The protein below binds the small molecule below.
Small molecule (SMILES): Nc1ccn([C@H]2C[C@H](O[P](=O)(O)OC[C@H]3O[C@@H](n4ccc(N)nc4=O)C[C@@H]3O[P](=O)(O)OC[C@H]3O[C@@H](n4ccc(N)nc4=O)C[C@@H]3O[P](=O)(O)OC[C@H]3O[C@@H](n4cnc5c(=O)nc(N)[nH]c54)C[C@@H]3O[P](=O)(O)OC[C@H]3O[C@@H](n4ccc(N)nc4=O)C[C@@H]3O[P](=O)(O)OC[C@H]3O[C@@H](n4cnc5c(=O)nc(N)[nH]c54)C[C@@H]3O[P](=O)(O)OC[C@H]3O[C@@H](n4ccc(N)nc4=O)C[C@@H]3O)[C@@H](COP(=O)=O)O2)c(=O)n1

Binding-site contacts:
Ligand atom OP2 contacts residue ARG792 of chain 1.A at 2.7 Å (salt-bridge).
Ligand atom N3 contacts residue DG10 of chain 1.B at 3.2 Å (h-bond).
Ligand atom N3 contacts residue DG4 of chain 1.B at 2.8 Å (h-bond).
Ligand atom O6 contacts residue DG8 of chain 1.B at 3.3 Å (h-bond).
Ligand atom O6 contacts residue DG6 of chain 1.B at 3.1 Å (h-bond).
Ligand atom OP2 contacts residue TYR644 of chain 1.A at 2.6 Å (h-bond).
Ligand atom N2 contacts residue DC5 of chain 1.B at 3.1 Å (h-bond).
Ligand atom N1 contacts residue DC5 of chain 1.B at 3.3 Å (h-bond).
Ligand atom N3 contacts residue DG9 of chain 1.B at 2.9 Å (h-bond).
Ligand atom O2 contacts residue DG4 of chain 1.B at 3.0 Å (h-bond).
Ligand atom OP2 contacts residue ARG649 of chain 1.A at 2.7 Å (salt-bridge).
Ligand atom N4 contacts residue DG6 of chain 1.B at 3.0 Å (h-bond).
Ligand atom O2 contacts residue DG10 of chain 1.B at 2.6 Å (h-bond).
Ligand atom C6 contacts residue DG4 of chain 1.B at 3.0 Å.
Ligand atom OP1 contacts residue LYS638 of chain 1.A at 2.7 Å (salt-bridge).
Ligand atom N4 contacts residue DG9 of chain 1.B at 2.8 Å (h-bond).
Ligand atom OP2 contacts residue PHE619 of chain 1.A at 2.8 Å (h-bond).
Ligand atom O2 contacts residue DG6 of chain 1.B at 2.6 Å (h-bond).
Ligand atom O2 contacts residue DG9 of chain 1.B at 2.8 Å (h-bond).
Ligand atom N4 contacts residue DG4 of chain 1.B at 2.9 Å (h-bond).
Ligand atom C6 contacts residue DG8 of chain 1.B at 3.0 Å.
Ligand atom N3 contacts residue DG6 of chain 1.B at 2.8 Å (h-bond).
Ligand atom C4 contacts residue PHE790 of chain 1.A at 3.2 Å (hydrophobic).
Ligand atom O6 contacts residue DG4 of chain 1.B at 3.1 Å (h-bond).
Ligand atom N4 contacts residue DC3 of chain 1.B at 3.0 Å (h-bond).
Ligand atom N2 contacts residue DC7 of chain 1.B at 2.9 Å (h-bond).
Ligand atom N3 contacts residue PHE790 of chain 1.A at 3.3 Å.
Ligand atom N1 contacts residue DC7 of chain 1.B at 2.9 Å (h-bond).
Ligand atom N1 contacts residue DG8 of chain 1.B at 3.0 Å (h-bond).
Ligand atom C5 contacts residue ARG618 of chain 1.A at 3.2 Å.
Ligand atom N4 contacts residue ASP724 of chain 1.A at 3.1 Å (salt-bridge).
Ligand atom O6 contacts residue DC7 of chain 1.B at 2.9 Å (h-bond).
Ligand atom N1 contacts residue DG4 of chain 1.B at 3.1 Å (h-bond).
Ligand atom O2 contacts residue ARG792 of chain 1.A at 3.0 Å (salt-bridge).
Ligand atom N3 contacts residue ASN635 of chain 1.A at 3.4 Å (h-bond).
Ligand atom OP2 contacts residue ALA614 of chain 1.A at 3.4 Å.
Ligand atom N4 contacts residue PHE790 of chain 1.A at 3.3 Å.
Ligand atom C6 contacts residue ARG618 of chain 1.A at 3.2 Å.
Ligand atom OP1 contacts residue ALA645 of chain 1.A at 2.8 Å (h-bond).
Ligand atom O4' contacts residue ARG618 of chain 1.A at 3.1 Å.

Sequence of chain 1.A:
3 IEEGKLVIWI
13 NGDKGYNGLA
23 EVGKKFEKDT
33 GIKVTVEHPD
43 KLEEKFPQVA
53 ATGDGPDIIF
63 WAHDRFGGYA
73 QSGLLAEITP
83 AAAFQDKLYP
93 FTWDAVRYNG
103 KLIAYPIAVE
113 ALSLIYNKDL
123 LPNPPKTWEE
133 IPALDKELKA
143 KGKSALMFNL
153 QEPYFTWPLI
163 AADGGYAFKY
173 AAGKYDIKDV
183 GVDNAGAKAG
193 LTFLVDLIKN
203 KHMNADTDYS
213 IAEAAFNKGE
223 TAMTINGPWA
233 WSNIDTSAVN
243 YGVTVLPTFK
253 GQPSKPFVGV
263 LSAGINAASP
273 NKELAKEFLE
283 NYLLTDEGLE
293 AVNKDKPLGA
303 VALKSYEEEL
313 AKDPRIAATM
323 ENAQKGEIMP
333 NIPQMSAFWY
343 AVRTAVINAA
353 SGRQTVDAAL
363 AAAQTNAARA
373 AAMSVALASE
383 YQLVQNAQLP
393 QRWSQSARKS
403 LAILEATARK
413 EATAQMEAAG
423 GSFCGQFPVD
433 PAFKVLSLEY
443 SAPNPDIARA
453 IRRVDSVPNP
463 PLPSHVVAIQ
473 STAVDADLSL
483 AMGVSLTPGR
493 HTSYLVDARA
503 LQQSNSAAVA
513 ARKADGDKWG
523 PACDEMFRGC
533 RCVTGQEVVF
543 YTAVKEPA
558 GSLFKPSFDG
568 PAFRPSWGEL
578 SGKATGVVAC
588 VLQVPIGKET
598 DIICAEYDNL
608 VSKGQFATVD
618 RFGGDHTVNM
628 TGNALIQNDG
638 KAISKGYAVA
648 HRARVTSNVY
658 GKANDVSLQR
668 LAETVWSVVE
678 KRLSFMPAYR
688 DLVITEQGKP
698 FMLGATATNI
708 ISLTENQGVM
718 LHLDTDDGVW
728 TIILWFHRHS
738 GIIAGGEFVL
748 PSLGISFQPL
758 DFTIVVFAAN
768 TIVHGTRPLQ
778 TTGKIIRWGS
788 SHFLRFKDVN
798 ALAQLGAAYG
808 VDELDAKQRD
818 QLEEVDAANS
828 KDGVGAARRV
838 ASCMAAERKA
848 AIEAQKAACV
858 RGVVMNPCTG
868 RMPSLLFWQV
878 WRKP